A protein and the small-molecule ligand that binds it are described below.
Small molecule (SMILES): C[C@@H](O)[C@@H](C)O

Binding-site contacts:
Ligand atom O6 contacts residue FMN1 of chain 2.J at 3.3 Å.
Ligand atom O5 contacts residue ARG231 of chain 2.A at 4.2 Å.
Ligand atom C4 contacts residue ARG231 of chain 2.A at 3.6 Å.
Ligand atom C1 contacts residue TRP278 of chain 2.A at 4.0 Å (hydrophobic).
Ligand atom C2 contacts residue HIS181 of chain 2.A at 4.2 Å.
Ligand atom C2 contacts residue FMN1 of chain 2.J at 3.6 Å.
Ligand atom O5 contacts residue SER266 of chain 2.A at 4.1 Å.
Ligand atom C1 contacts residue TRP302 of chain 2.A at 3.8 Å (hydrophobic).
Ligand atom C4 contacts residue FMN1 of chain 2.J at 4.0 Å.
Ligand atom C2 contacts residue TRP302 of chain 2.A at 4.3 Å (hydrophobic).
Ligand atom C4 contacts residue ALA301 of chain 2.A at 3.8 Å (hydrophobic).
Ligand atom O6 contacts residue TRP302 of chain 2.A at 3.1 Å.
Ligand atom C4 contacts residue VAL265 of chain 2.A at 3.9 Å (hydrophobic).
Ligand atom O5 contacts residue FMN1 of chain 2.J at 2.8 Å (h-bond).
Ligand atom C2 contacts residue PHE269 of chain 2.A at 4.3 Å (hydrophobic).
Ligand atom C4 contacts residue SER266 of chain 2.A at 3.1 Å.
Ligand atom C3 contacts residue ALA301 of chain 2.A at 3.8 Å (hydrophobic).
Ligand atom C3 contacts residue ARG231 of chain 2.A at 4.2 Å.
Ligand atom C2 contacts residue SER266 of chain 2.A at 3.8 Å.
Ligand atom C4 contacts residue SER300 of chain 2.A at 4.2 Å.
Ligand atom O5 contacts residue HIS181 of chain 2.A at 3.6 Å (h-bond).
Ligand atom O6 contacts residue ALA301 of chain 2.A at 2.9 Å (h-bond).
Ligand atom C3 contacts residue FMN1 of chain 2.J at 3.5 Å.
Ligand atom C3 contacts residue SER266 of chain 2.A at 3.8 Å.
Ligand atom C3 contacts residue TRP302 of chain 2.A at 4.2 Å (hydrophobic).
Ligand atom C1 contacts residue PHE269 of chain 2.A at 3.5 Å (hydrophobic).

Sequence of chain 2.A:
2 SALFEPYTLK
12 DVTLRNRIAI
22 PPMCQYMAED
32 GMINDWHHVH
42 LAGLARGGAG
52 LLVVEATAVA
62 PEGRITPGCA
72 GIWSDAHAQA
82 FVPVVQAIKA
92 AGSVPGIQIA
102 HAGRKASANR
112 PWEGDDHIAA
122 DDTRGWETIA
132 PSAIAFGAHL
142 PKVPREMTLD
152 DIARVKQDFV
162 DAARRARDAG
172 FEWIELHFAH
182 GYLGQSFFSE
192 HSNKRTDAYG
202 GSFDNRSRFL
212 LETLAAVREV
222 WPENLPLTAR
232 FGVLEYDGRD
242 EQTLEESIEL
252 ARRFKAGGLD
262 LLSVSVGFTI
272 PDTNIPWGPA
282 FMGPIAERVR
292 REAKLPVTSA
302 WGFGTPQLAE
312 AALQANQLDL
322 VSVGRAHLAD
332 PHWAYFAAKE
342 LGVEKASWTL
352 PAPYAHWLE